Binding-site contacts:
Ligand atom O7 contacts residue ASN603 of chain 1.B at 3.4 Å (h-bond).
Ligand atom C2 contacts residue ASN603 of chain 1.B at 2.5 Å.
Ligand atom O5 contacts residue ASN603 of chain 1.B at 2.4 Å (h-bond).
Ligand atom C1 contacts residue ASN603 of chain 1.B at 1.5 Å.
Ligand atom C5 contacts residue ASN603 of chain 1.B at 3.8 Å.
Ligand atom C3 contacts residue ASN603 of chain 1.B at 3.9 Å.
Ligand atom N2 contacts residue ASN603 of chain 1.B at 3.0 Å (h-bond).
Ligand atom C8 contacts residue ASN603 of chain 1.B at 3.9 Å.
Ligand atom C4 contacts residue ASN603 of chain 1.B at 4.3 Å.
Ligand atom C7 contacts residue ASN603 of chain 1.B at 3.4 Å.

The small molecule below binds the protein below.
Small molecule (SMILES): CC(=O)N[C@@H]1[C@@H](O)[C@H](O)[C@@H](CO)O[C@H]1O

Sequence of chain 1.B:
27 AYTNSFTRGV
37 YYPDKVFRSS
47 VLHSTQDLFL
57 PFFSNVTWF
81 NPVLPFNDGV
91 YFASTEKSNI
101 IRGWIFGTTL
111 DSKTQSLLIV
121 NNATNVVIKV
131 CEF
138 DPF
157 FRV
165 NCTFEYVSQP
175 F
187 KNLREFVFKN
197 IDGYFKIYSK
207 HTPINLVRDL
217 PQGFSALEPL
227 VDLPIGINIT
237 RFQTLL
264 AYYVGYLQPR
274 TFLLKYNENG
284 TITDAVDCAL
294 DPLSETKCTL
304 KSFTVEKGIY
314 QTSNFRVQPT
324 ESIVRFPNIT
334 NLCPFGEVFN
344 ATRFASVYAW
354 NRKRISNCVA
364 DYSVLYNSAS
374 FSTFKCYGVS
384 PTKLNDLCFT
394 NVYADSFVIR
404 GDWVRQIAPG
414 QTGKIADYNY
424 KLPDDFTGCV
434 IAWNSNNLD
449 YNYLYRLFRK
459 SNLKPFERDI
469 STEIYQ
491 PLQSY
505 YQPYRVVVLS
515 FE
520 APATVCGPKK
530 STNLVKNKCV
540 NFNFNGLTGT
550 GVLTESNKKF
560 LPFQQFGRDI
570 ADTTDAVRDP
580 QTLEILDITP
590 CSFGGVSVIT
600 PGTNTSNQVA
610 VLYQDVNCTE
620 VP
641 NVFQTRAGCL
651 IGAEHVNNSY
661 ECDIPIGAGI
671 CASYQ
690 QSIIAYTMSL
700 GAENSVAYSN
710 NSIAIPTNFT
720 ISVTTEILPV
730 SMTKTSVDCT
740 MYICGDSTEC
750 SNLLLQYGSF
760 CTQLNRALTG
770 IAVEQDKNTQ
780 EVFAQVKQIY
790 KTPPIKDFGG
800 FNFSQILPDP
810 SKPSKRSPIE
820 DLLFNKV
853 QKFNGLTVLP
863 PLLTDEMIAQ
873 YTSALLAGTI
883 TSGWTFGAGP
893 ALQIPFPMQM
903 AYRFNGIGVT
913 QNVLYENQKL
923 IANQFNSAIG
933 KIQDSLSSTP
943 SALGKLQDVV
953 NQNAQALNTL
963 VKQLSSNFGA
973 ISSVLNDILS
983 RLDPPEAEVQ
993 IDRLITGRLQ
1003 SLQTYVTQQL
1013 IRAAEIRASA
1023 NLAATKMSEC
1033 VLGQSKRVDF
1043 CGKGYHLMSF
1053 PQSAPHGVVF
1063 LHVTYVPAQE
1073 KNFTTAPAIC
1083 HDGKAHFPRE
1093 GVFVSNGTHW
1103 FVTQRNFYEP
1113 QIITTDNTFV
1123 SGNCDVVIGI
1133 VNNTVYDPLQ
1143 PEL